Sequence of chain 1.A:
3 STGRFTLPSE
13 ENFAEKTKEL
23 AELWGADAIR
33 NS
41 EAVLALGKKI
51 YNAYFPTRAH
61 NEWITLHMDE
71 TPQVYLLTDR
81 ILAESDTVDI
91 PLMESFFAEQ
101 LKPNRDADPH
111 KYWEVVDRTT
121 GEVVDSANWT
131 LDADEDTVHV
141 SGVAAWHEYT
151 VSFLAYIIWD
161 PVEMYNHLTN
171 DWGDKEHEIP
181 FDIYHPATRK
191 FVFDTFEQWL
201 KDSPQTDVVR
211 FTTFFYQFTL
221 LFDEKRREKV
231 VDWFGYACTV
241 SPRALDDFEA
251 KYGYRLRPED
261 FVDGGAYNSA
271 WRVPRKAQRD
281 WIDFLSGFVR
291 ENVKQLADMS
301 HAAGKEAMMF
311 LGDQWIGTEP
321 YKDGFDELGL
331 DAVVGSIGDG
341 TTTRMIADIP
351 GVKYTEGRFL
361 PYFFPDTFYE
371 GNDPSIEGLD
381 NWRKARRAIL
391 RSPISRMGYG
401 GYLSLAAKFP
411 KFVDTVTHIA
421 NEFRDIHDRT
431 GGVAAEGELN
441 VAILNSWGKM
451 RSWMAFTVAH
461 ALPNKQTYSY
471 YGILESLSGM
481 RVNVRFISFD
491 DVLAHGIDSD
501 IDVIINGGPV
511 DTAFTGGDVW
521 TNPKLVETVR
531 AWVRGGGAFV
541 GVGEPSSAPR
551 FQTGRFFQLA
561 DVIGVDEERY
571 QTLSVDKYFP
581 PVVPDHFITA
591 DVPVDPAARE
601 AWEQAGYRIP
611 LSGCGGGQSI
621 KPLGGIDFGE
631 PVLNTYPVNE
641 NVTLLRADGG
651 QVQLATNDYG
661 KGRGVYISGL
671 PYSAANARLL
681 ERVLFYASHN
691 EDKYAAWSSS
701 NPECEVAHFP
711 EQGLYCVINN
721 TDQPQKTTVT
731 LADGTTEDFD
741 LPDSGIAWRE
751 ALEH

Binding-site contacts:
Ligand atom C6 contacts residue LEU220 of chain 1.B at 4.2 Å (hydrophobic).
Ligand atom C7 contacts residue GLY312 of chain 1.B at 4.0 Å.
Ligand atom C1 contacts residue PHE218 of chain 1.B at 4.0 Å (hydrophobic).
Ligand atom N2 contacts residue PHE310 of chain 1.B at 4.4 Å.
Ligand atom O1 contacts residue HIS460 of chain 1.B at 4.2 Å.
Ligand atom N2 contacts residue ASP313 of chain 1.B at 3.9 Å.
Ligand atom C3 contacts residue ASP313 of chain 1.B at 3.5 Å.
Ligand atom C8 contacts residue PHE310 of chain 1.B at 3.7 Å (hydrophobic).
Ligand atom C7 contacts residue TRP233 of chain 1.B at 3.8 Å (hydrophobic).
Ligand atom O7 contacts residue PHE310 of chain 1.B at 4.2 Å.
Ligand atom O7 contacts residue PHE218 of chain 1.B at 3.6 Å.
Ligand atom C4 contacts residue ASP313 of chain 1.B at 3.9 Å.
Ligand atom C8 contacts residue GLY312 of chain 1.B at 4.0 Å.
Ligand atom O4 contacts residue ASN166 of chain 1.B at 4.5 Å.
Ligand atom O5 contacts residue PHE218 of chain 1.B at 3.5 Å.
Ligand atom C7 contacts residue PHE310 of chain 1.B at 4.0 Å (hydrophobic).
Ligand atom O7 contacts residue TRP233 of chain 1.B at 3.1 Å (h-bond).
Ligand atom C7 contacts residue HIS460 of chain 1.B at 4.5 Å.
Ligand atom O4 contacts residue VAL162 of chain 1.B at 4.2 Å.
Ligand atom O7 contacts residue ASP313 of chain 1.B at 3.2 Å (salt-bridge).
Ligand atom C8 contacts residue HIS460 of chain 1.B at 3.8 Å.
Ligand atom C8 contacts residue LEU311 of chain 1.B at 3.7 Å (hydrophobic).
Ligand atom C6 contacts residue TYR165 of chain 1.B at 3.9 Å (hydrophobic).
Ligand atom O7 contacts residue GLY312 of chain 1.B at 3.3 Å.
Ligand atom O6 contacts residue SER612 of chain 1.A at 4.0 Å.
Ligand atom O6 contacts residue TYR165 of chain 1.B at 3.6 Å.
Ligand atom C8 contacts residue SER336 of chain 1.B at 4.2 Å.
Ligand atom C2 contacts residue PHE218 of chain 1.B at 4.3 Å (hydrophobic).
Ligand atom O3 contacts residue ASP313 of chain 1.B at 2.8 Å (salt-bridge).
Ligand atom C4 contacts residue VAL162 of chain 1.B at 4.5 Å (hydrophobic).
Ligand atom C8 contacts residue TRP233 of chain 1.B at 4.1 Å (hydrophobic).
Ligand atom O4 contacts residue TYR165 of chain 1.B at 3.5 Å.
Ligand atom C7 contacts residue ASP313 of chain 1.B at 3.9 Å.
Ligand atom C2 contacts residue ASP313 of chain 1.B at 3.4 Å.

Sequence of chain 1.B:
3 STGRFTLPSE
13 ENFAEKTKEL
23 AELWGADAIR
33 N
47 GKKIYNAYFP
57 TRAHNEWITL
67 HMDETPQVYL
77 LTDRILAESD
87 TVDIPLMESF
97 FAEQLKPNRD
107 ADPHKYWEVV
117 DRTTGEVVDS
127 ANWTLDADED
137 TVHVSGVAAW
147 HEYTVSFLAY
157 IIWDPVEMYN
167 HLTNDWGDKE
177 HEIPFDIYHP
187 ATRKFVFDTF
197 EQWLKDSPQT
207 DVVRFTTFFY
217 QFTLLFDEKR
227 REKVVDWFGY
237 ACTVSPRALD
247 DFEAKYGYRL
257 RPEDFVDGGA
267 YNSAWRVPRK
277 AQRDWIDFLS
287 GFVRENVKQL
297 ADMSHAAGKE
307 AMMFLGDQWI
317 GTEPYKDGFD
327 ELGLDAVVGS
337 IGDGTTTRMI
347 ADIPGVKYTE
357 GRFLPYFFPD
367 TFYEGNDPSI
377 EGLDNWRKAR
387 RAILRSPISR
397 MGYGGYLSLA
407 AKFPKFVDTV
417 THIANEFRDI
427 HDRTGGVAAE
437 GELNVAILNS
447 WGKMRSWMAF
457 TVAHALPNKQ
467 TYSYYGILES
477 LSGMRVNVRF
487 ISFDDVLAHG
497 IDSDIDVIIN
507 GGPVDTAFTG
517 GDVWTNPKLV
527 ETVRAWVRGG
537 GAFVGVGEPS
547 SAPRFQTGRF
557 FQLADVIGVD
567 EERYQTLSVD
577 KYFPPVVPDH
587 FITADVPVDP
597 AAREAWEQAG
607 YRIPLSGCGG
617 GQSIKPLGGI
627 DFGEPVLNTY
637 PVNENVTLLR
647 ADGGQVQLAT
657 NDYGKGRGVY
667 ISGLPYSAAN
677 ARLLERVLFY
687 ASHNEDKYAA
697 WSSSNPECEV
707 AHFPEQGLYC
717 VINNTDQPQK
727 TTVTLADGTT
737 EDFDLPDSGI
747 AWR

This protein binds this small molecule.
Small molecule (SMILES): CC(=O)N[C@@H]1[C@@H](O)[C@H](O)[C@@H](CO)O[C@@H]1O